Sequence of chain 1.D:
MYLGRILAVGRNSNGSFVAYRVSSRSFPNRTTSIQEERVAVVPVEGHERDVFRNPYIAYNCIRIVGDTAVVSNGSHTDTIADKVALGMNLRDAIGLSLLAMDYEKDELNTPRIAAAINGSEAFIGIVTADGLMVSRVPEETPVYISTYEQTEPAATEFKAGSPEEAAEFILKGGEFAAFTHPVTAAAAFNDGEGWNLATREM

Binding-site contacts:
Ligand atom C2' contacts residue ASN74 of chain 1.D at 3.3 Å.
Ligand atom P contacts residue TYR22 of chain 1.D at 3.2 Å.
Ligand atom O2P contacts residue ARG45 of chain 1.D at 2.9 Å (salt-bridge).
Ligand atom C5 contacts residue ARG25 of chain 1.D at 3.5 Å.
Ligand atom C2 contacts residue GLU124 of chain 1.D at 3.2 Å.
Ligand atom O1P contacts residue TYR168 of chain 1.D at 3.5 Å.
Ligand atom O2' contacts residue ASN74 of chain 1.D at 3.1 Å (h-bond).
Ligand atom O4' contacts residue TYR168 of chain 1.D at 3.0 Å (h-bond).
Ligand atom C2 contacts residue TYR76 of chain 1.D at 3.5 Å (hydrophobic).
Ligand atom N3 contacts residue GLU124 of chain 1.D at 2.7 Å (salt-bridge).
Ligand atom O2' contacts residue TYR76 of chain 1.D at 3.5 Å.
Ligand atom O1P contacts residue TYR22 of chain 1.D at 2.6 Å (h-bond).
Ligand atom O4' contacts residue ARG25 of chain 1.D at 3.1 Å (salt-bridge).
Ligand atom O2P contacts residue SER44 of chain 1.D at 2.9 Å (h-bond).
Ligand atom C1' contacts residue ASP126 of chain 1.D at 3.3 Å.
Ligand atom C2 contacts residue ASN93 of chain 1.D at 3.3 Å.
Ligand atom C6 contacts residue TYR76 of chain 1.D at 3.3 Å (hydrophobic).
Ligand atom O4' contacts residue ASP126 of chain 1.D at 3.4 Å (salt-bridge).
Ligand atom O2P contacts residue TYR22 of chain 1.D at 2.6 Å (h-bond).
Ligand atom O6 contacts residue ARG50 of chain 1.D at 2.8 Å (salt-bridge).
Ligand atom C6 contacts residue ARG25 of chain 1.D at 3.5 Å.
Ligand atom O5' contacts residue ARG25 of chain 1.D at 3.5 Å (salt-bridge).
Ligand atom O3P contacts residue SER46 of chain 1.D at 2.8 Å (h-bond).
Ligand atom N9 contacts residue ARG25 of chain 1.D at 3.3 Å (salt-bridge).
Ligand atom C4 contacts residue ARG25 of chain 1.D at 3.4 Å.
Ligand atom O1P contacts residue ARG45 of chain 1.D at 3.2 Å (salt-bridge).
Ligand atom O2P contacts residue ARG25 of chain 1.D at 3.1 Å (salt-bridge).
Ligand atom O4' contacts residue THR130 of chain 1.D at 3.5 Å (h-bond).
Ligand atom O6 contacts residue TYR79 of chain 1.D at 2.6 Å (h-bond).
Ligand atom O3' contacts residue ASN74 of chain 1.D at 3.3 Å (h-bond).
Ligand atom O2' contacts residue ASP126 of chain 1.D at 2.7 Å (salt-bridge).
Ligand atom C2' contacts residue ASP126 of chain 1.D at 3.4 Å.
Ligand atom N1 contacts residue TYR76 of chain 1.D at 3.3 Å (h-bond).
Ligand atom C5 contacts residue TYR76 of chain 1.D at 3.5 Å (hydrophobic).
Ligand atom C5' contacts residue TYR168 of chain 1.D at 3.4 Å (hydrophobic).
Ligand atom C4' contacts residue ASP126 of chain 1.D at 3.4 Å.
Ligand atom N7 contacts residue ARG50 of chain 1.D at 3.1 Å (salt-bridge).
Ligand atom C4' contacts residue TYR168 of chain 1.D at 3.6 Å (hydrophobic).
Ligand atom N1 contacts residue ASN93 of chain 1.D at 2.9 Å (h-bond).
Ligand atom C6 contacts residue TYR79 of chain 1.D at 3.5 Å (hydrophobic).

A protein and the small-molecule ligand that binds it are described below.
Small molecule (SMILES): O=c1[nH]cnc2c1ncn2[C@@H]1O[C@H](COP(=O)(O)O)[C@@H](O)[C@H]1O